Sequence of chain 1.A:
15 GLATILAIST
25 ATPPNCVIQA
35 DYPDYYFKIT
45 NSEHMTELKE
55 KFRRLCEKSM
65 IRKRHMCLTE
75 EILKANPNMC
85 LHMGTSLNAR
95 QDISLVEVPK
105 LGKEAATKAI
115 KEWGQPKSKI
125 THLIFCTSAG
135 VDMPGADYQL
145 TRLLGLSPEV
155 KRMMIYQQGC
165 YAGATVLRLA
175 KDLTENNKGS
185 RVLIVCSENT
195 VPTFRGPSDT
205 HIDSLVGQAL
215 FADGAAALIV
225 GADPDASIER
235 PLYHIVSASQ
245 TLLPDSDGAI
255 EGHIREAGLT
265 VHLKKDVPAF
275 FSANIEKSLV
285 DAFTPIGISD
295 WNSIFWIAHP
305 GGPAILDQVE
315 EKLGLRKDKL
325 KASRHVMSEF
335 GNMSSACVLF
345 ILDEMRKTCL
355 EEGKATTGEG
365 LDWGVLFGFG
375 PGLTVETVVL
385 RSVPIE

Binding-site contacts:
Ligand atom O5 contacts residue VAL271 of chain 1.A at 3.0 Å.
Ligand atom O17 contacts residue ASN336 of chain 1.A at 2.3 Å (h-bond).
Ligand atom C25 contacts residue CYS164 of chain 1.A at 3.2 Å (hydrophobic).
Ligand atom O6 contacts residue PRO307 of chain 1.A at 3.2 Å (h-bond).
Ligand atom C23 contacts residue CYS164 of chain 1.A at 3.1 Å (hydrophobic).
Ligand atom O17 contacts residue PHE215 of chain 1.A at 3.0 Å.
Ligand atom C25 contacts residue PHE215 of chain 1.A at 3.2 Å (hydrophobic).
Ligand atom N3 contacts residue LEU267 of chain 1.A at 3.4 Å.
Ligand atom C21 contacts residue ALA308 of chain 1.A at 3.6 Å (hydrophobic).
Ligand atom O7 contacts residue ALA308 of chain 1.A at 3.4 Å.
Ligand atom N3 contacts residue LYS268 of chain 1.A at 2.9 Å (salt-bridge).
Ligand atom N7 contacts residue ALA308 of chain 1.A at 3.6 Å.
Ligand atom N6 contacts residue GLY305 of chain 1.A at 3.6 Å.
Ligand atom O15 contacts residue LYS55 of chain 1.A at 3.4 Å.
Ligand atom O15 contacts residue ARG58 of chain 1.A at 3.6 Å (salt-bridge).
Ligand atom O8 contacts residue LYS62 of chain 1.A at 3.6 Å.
Ligand atom O10 contacts residue LYS62 of chain 1.A at 3.5 Å.
Ligand atom C22 contacts residue PHE215 of chain 1.A at 3.4 Å (hydrophobic).
Ligand atom C2 contacts residue VAL210 of chain 1.A at 3.6 Å (hydrophobic).
Ligand atom N3 contacts residue LYS269 of chain 1.A at 3.6 Å (salt-bridge).
Ligand atom C6 contacts residue LYS269 of chain 1.A at 3.6 Å.
Ligand atom C14 contacts residue PRO272 of chain 1.A at 3.5 Å (hydrophobic).
Ligand atom C25 contacts residue ASN336 of chain 1.A at 3.4 Å.
Ligand atom O6 contacts residue ALA308 of chain 1.A at 2.9 Å (h-bond).
Ligand atom O2 contacts residue LYS55 of chain 1.A at 3.5 Å.
Ligand atom C12 contacts residue LEU267 of chain 1.A at 3.6 Å (hydrophobic).
Ligand atom O1 contacts residue LYS269 of chain 1.A at 2.7 Å (salt-bridge).
Ligand atom O6 contacts residue GLY306 of chain 1.A at 3.1 Å.
Ligand atom C23 contacts residue PHE215 of chain 1.A at 3.3 Å (hydrophobic).
Ligand atom O3 contacts residue LEU59 of chain 1.A at 3.3 Å.
Ligand atom C17 contacts residue LEU59 of chain 1.A at 3.6 Å (hydrophobic).
Ligand atom C16 contacts residue ALA308 of chain 1.A at 3.2 Å (hydrophobic).
Ligand atom N4 contacts residue VAL210 of chain 1.A at 3.5 Å.
Ligand atom C20 contacts residue LEU59 of chain 1.A at 3.6 Å (hydrophobic).
Ligand atom C24 contacts residue SER338 of chain 1.A at 3.5 Å.
Ligand atom C22 contacts residue CYS164 of chain 1.A at 3.3 Å (hydrophobic).
Ligand atom C22 contacts residue ASN336 of chain 1.A at 3.2 Å.
Ligand atom N1 contacts residue ASP207 of chain 1.A at 3.3 Å.
Ligand atom C6 contacts residue ASP207 of chain 1.A at 3.5 Å.
Ligand atom C18 contacts residue PRO307 of chain 1.A at 3.6 Å (hydrophobic).

A small-molecule ligand and the protein it binds are described below.
Small molecule (SMILES): CNc1ccccc1C(=O)SCCNC(=O)CCNC(=O)[C@H](O)C(C)(C)COP(=O)(O)OP(=O)(O)OC[C@H]1O[C@@H](n2cnc3c(N)ncnc32)[C@H](O)[C@@H]1OP(=O)(O)O

Sequence of chain 2.A:
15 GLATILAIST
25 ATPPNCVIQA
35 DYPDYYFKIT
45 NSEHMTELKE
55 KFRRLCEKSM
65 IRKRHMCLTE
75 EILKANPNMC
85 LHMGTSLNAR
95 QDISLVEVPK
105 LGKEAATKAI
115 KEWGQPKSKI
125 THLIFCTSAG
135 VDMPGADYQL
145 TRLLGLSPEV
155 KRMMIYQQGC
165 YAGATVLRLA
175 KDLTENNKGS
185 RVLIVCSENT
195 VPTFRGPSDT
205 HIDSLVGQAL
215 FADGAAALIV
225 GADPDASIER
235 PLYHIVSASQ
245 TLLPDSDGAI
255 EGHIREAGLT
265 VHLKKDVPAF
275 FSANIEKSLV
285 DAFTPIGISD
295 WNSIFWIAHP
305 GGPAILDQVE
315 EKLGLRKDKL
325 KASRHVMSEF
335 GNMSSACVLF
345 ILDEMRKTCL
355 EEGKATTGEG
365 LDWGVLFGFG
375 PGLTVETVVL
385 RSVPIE